The protein below binds the small molecule below.
Small molecule (SMILES): CC(C)C[C@H](NC(=O)[C@H](CCC(=O)O)NC(=O)[C@@H](NC(=O)[C@H](CCC(N)=O)NC(=O)[C@H](CCC(=O)O)NC(=O)[C@@H](N)CO)C(C)C)C(=O)N[C@@H](CCC(=O)O)C(=O)N[C@@H](Cc1ccccc1)C(=O)N[C@@H](CC(=O)O)C(=O)O

Binding-site contacts:
Ligand atom O contacts residue MET364 of chain 1.B at 2.7 Å.
Ligand atom CA contacts residue 3231 of chain 1.H at 2.4 Å.
Ligand atom N contacts residue PRO363 of chain 1.B at 3.0 Å (h-bond).
Ligand atom CB contacts residue PRO363 of chain 1.B at 3.2 Å (hydrophobic).
Ligand atom CG contacts residue MET362 of chain 1.B at 3.5 Å (hydrophobic).
Ligand atom OE1 contacts residue MET362 of chain 1.B at 3.0 Å (h-bond).
Ligand atom N contacts residue 3231 of chain 1.H at 1.4 Å.
Ligand atom CD2 contacts residue MET362 of chain 1.B at 3.3 Å (hydrophobic).
Ligand atom C contacts residue GLY174 of chain 1.B at 3.6 Å.
Ligand atom CA contacts residue MET362 of chain 1.B at 3.6 Å (hydrophobic).
Ligand atom CB contacts residue ARG246 of chain 1.B at 3.5 Å.
Ligand atom O contacts residue MET362 of chain 1.B at 3.1 Å.
Ligand atom O contacts residue ARG365 of chain 1.B at 2.7 Å (salt-bridge).
Ligand atom OE1 contacts residue PRO363 of chain 1.B at 3.3 Å (h-bond).
Ligand atom OD1 contacts residue ARG246 of chain 1.B at 2.6 Å (salt-bridge).
Ligand atom OE2 contacts residue GLY174 of chain 1.B at 3.4 Å (h-bond).
Ligand atom N contacts residue 3231 of chain 1.H at 3.3 Å (h-bond).
Ligand atom N contacts residue GLY174 of chain 1.B at 2.7 Å (h-bond).
Ligand atom OE2 contacts residue LEU366 of chain 1.B at 3.4 Å.
Ligand atom CA contacts residue GLY174 of chain 1.B at 3.5 Å.
Ligand atom O contacts residue ARG365 of chain 1.B at 3.5 Å.
Ligand atom OE1 contacts residue HIS175 of chain 1.B at 2.7 Å.
Ligand atom CG contacts residue MET364 of chain 1.B at 3.6 Å (hydrophobic).
Ligand atom C contacts residue 3231 of chain 1.H at 2.9 Å.
Ligand atom CG1 contacts residue MET362 of chain 1.B at 3.3 Å (hydrophobic).
Ligand atom CE2 contacts residue VAL247 of chain 1.B at 3.5 Å (hydrophobic).
Ligand atom CG contacts residue PRO242 of chain 1.B at 3.6 Å (hydrophobic).
Ligand atom CG2 contacts residue PRO363 of chain 1.B at 3.2 Å (hydrophobic).
Ligand atom CD contacts residue HIS175 of chain 1.B at 3.2 Å.
Ligand atom CG contacts residue GLY174 of chain 1.B at 3.4 Å.
Ligand atom CG contacts residue ARG246 of chain 1.B at 3.4 Å.
Ligand atom CB contacts residue GLY174 of chain 1.B at 3.2 Å.
Ligand atom O contacts residue ARG246 of chain 1.B at 3.4 Å.
Ligand atom O contacts residue MET362 of chain 1.B at 3.3 Å.
Ligand atom OE2 contacts residue HIS175 of chain 1.B at 3.0 Å.
Ligand atom CD1 contacts residue GLY174 of chain 1.B at 3.7 Å.
Ligand atom CD2 contacts residue VAL247 of chain 1.B at 3.4 Å (hydrophobic).
Ligand atom CD1 contacts residue THR172 of chain 1.B at 3.2 Å.
Ligand atom O contacts residue 3231 of chain 1.H at 3.2 Å.
Ligand atom OE1 contacts residue PHE278 of chain 1.B at 3.3 Å.

Sequence of chain 1.B:
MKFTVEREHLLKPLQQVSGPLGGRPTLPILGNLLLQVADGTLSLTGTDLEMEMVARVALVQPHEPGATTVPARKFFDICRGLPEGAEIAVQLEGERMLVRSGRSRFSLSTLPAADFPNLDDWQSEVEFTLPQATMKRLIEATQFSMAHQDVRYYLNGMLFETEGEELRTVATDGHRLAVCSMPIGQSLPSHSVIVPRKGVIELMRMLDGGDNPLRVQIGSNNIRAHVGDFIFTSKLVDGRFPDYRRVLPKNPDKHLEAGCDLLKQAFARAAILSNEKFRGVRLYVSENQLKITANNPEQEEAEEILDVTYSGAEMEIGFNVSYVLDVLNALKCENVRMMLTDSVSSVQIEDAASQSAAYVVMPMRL